Binding-site contacts:
Ligand atom N12 contacts residue LEU399 of chain 1.D at 4.1 Å.
Ligand atom C10 contacts residue HIS403 of chain 1.D at 4.2 Å.
Ligand atom O03 contacts residue HIS403 of chain 1.D at 3.2 Å (h-bond).
Ligand atom C09 contacts residue LEU399 of chain 1.D at 3.3 Å (hydrophobic).
Ligand atom C04 contacts residue PRO427 of chain 1.D at 3.7 Å (hydrophobic).
Ligand atom C01 contacts residue GLU424 of chain 1.D at 3.7 Å.
Ligand atom O03 contacts residue LEU426 of chain 1.D at 4.3 Å.
Ligand atom O03 contacts residue ILE189 of chain 1.D at 4.5 Å.
Ligand atom C08 contacts residue LEU430 of chain 1.D at 3.4 Å (hydrophobic).
Ligand atom O05 contacts residue HIS403 of chain 1.D at 3.7 Å.
Ligand atom C11 contacts residue LEU430 of chain 1.D at 4.1 Å (hydrophobic).
Ligand atom C01 contacts residue VAL425 of chain 1.D at 3.8 Å (hydrophobic).
Ligand atom C06 contacts residue HIS403 of chain 1.D at 3.2 Å.
Ligand atom C01 contacts residue HIS403 of chain 1.D at 4.1 Å.
Ligand atom C06 contacts residue PRO427 of chain 1.D at 3.8 Å (hydrophobic).
Ligand atom C14 contacts residue LEU430 of chain 1.D at 3.5 Å (hydrophobic).
Ligand atom C02 contacts residue GLU424 of chain 1.D at 4.4 Å.
Ligand atom C02 contacts residue HIS403 of chain 1.D at 4.2 Å.
Ligand atom O03 contacts residue PRO427 of chain 1.D at 3.9 Å.
Ligand atom C02 contacts residue VAL425 of chain 1.D at 3.0 Å (hydrophobic).
Ligand atom C02 contacts residue PRO427 of chain 1.D at 4.0 Å (hydrophobic).
Ligand atom C07 contacts residue HIS403 of chain 1.D at 3.1 Å.
Ligand atom O03 contacts residue VAL425 of chain 1.D at 4.2 Å.
Ligand atom C08 contacts residue HIS403 of chain 1.D at 3.6 Å.
Ligand atom C04 contacts residue HIS403 of chain 1.D at 3.3 Å.
Ligand atom N12 contacts residue TYR48 of chain 1.D at 2.6 Å (h-bond).
Ligand atom C07 contacts residue PRO427 of chain 1.D at 4.0 Å (hydrophobic).
Ligand atom C10 contacts residue LEU430 of chain 1.D at 4.1 Å (hydrophobic).
Ligand atom C07 contacts residue LEU430 of chain 1.D at 4.0 Å (hydrophobic).
Ligand atom C13 contacts residue LEU430 of chain 1.D at 3.8 Å (hydrophobic).
Ligand atom C10 contacts residue ILE402 of chain 1.D at 4.4 Å (hydrophobic).
Ligand atom C14 contacts residue HIS403 of chain 1.D at 4.3 Å.
Ligand atom C10 contacts residue LEU399 of chain 1.D at 3.4 Å (hydrophobic).
Ligand atom O05 contacts residue PRO427 of chain 1.D at 3.8 Å.
Ligand atom C09 contacts residue LEU430 of chain 1.D at 3.8 Å (hydrophobic).
Ligand atom C11 contacts residue LEU399 of chain 1.D at 4.3 Å (hydrophobic).
Ligand atom C11 contacts residue TYR48 of chain 1.D at 4.0 Å (hydrophobic).
Ligand atom C02 contacts residue LEU426 of chain 1.D at 4.1 Å (hydrophobic).
Ligand atom C07 contacts residue LEU426 of chain 1.D at 4.1 Å (hydrophobic).
Ligand atom C09 contacts residue HIS403 of chain 1.D at 3.3 Å.

Sequence of chain 1.D:
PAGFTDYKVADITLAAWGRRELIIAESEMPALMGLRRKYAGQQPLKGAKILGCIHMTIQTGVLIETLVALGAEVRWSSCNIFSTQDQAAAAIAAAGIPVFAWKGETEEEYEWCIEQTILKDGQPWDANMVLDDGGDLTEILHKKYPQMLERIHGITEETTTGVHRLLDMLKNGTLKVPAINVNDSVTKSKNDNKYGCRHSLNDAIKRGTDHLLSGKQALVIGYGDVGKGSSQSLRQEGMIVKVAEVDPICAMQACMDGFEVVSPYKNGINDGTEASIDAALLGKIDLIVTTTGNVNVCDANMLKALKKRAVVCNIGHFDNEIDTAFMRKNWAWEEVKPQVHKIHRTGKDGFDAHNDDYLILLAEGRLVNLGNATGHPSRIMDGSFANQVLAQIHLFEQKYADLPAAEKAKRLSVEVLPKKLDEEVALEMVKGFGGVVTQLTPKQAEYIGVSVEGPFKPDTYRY

A protein and the small-molecule ligand that binds it are described below.
Small molecule (SMILES): CCOC(=O)/C=C/c1ccc(N)cc1